Binding-site contacts:
Ligand atom BR1 contacts residue LEU64 of chain 1.A at 4.1 Å.
Ligand atom C05 contacts residue GLN65 of chain 1.A at 3.1 Å.
Ligand atom C08 contacts residue LEU64 of chain 1.A at 4.4 Å (hydrophobic).
Ligand atom N03 contacts residue TYR63 of chain 1.A at 3.8 Å.
Ligand atom N14 contacts residue LEU7 of chain 1.A at 3.1 Å (h-bond).
Ligand atom C02 contacts residue GLU10 of chain 1.A at 4.2 Å.
Ligand atom O07 contacts residue TYR71 of chain 1.A at 3.2 Å (h-bond).
Ligand atom C04 contacts residue TYR63 of chain 1.A at 3.8 Å (hydrophobic).
Ligand atom C05 contacts residue TRP66 of chain 1.A at 4.0 Å (hydrophobic).
Ligand atom BR2 contacts residue VAL79 of chain 1.A at 4.1 Å.
Ligand atom BR2 contacts residue TYR8 of chain 1.A at 3.6 Å.
Ligand atom O07 contacts residue TRP66 of chain 1.A at 4.2 Å.
Ligand atom C06 contacts residue GLU10 of chain 1.A at 3.9 Å.
Ligand atom C02 contacts residue LEU7 of chain 1.A at 4.1 Å (hydrophobic).
Ligand atom C09 contacts residue LEU64 of chain 1.A at 3.5 Å (hydrophobic).
Ligand atom N14 contacts residue TYR8 of chain 1.A at 4.3 Å.
Ligand atom C04 contacts residue GLN65 of chain 1.A at 3.5 Å.
Ligand atom O01 contacts residue GLU10 of chain 1.A at 3.0 Å.
Ligand atom C02 contacts residue LEU11 of chain 1.A at 3.9 Å (hydrophobic).
Ligand atom BR1 contacts residue VAL77 of chain 1.A at 3.5 Å.
Ligand atom BR2 contacts residue LEU7 of chain 1.A at 4.2 Å.
Ligand atom C10 contacts residue TRP66 of chain 1.A at 4.4 Å (hydrophobic).
Ligand atom C10 contacts residue LEU64 of chain 1.A at 4.0 Å (hydrophobic).
Ligand atom BR1 contacts residue VAL108 of chain 1.A at 3.4 Å.
Ligand atom N03 contacts residue LEU64 of chain 1.A at 4.2 Å.
Ligand atom C08 contacts residue LEU11 of chain 1.A at 4.2 Å (hydrophobic).
Ligand atom C08 contacts residue LEU7 of chain 1.A at 4.0 Å (hydrophobic).
Ligand atom N14 contacts residue LEU11 of chain 1.A at 3.6 Å.
Ligand atom BR1 contacts residue VAL79 of chain 1.A at 4.0 Å.
Ligand atom O07 contacts residue GLU10 of chain 1.A at 4.5 Å.
Ligand atom O01 contacts residue LEU7 of chain 1.A at 3.7 Å.
Ligand atom C12 contacts residue LEU7 of chain 1.A at 3.9 Å (hydrophobic).
Ligand atom C09 contacts residue TRP66 of chain 1.A at 4.4 Å (hydrophobic).
Ligand atom C06 contacts residue TYR71 of chain 1.A at 3.9 Å (hydrophobic).
Ligand atom BR1 contacts residue TRP66 of chain 1.A at 4.2 Å.
Ligand atom C12 contacts residue LEU11 of chain 1.A at 4.0 Å (hydrophobic).
Ligand atom BR2 contacts residue LEU11 of chain 1.A at 4.4 Å.
Ligand atom N03 contacts residue GLN65 of chain 1.A at 3.7 Å.
Ligand atom BR2 contacts residue VAL77 of chain 1.A at 4.1 Å.
Ligand atom O01 contacts residue LEU11 of chain 1.A at 2.9 Å (h-bond).

This small molecule binds to this protein.
Small molecule (SMILES): O=C(NCCCO)c1cc(Br)c(Br)[nH]1

Sequence of chain 1.A:
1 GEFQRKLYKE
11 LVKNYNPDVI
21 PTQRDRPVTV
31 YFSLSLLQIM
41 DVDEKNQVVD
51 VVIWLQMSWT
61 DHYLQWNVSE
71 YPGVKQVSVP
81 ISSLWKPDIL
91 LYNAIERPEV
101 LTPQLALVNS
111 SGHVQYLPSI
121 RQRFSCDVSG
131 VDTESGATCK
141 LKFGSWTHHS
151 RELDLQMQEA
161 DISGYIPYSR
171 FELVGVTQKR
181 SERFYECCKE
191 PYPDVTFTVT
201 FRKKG